Binding-site contacts:
Ligand atom O11 contacts residue LYS964 of chain 1.B at 2.9 Å (salt-bridge).
Ligand atom C24 contacts residue PO41 of chain 1.Z at 3.4 Å.
Ligand atom C18 contacts residue ASN638 of chain 1.D at 3.5 Å.
Ligand atom O18 contacts residue ASN346 of chain 1.D at 3.3 Å (h-bond).
Ligand atom O17 contacts residue ALA345 of chain 1.D at 3.4 Å.
Ligand atom P2 contacts residue ARG576 of chain 1.D at 3.5 Å.
Ligand atom P2 contacts residue SER574 of chain 1.D at 3.5 Å.
Ligand atom C10 contacts residue LEU969 of chain 1.B at 3.4 Å (hydrophobic).
Ligand atom O18 contacts residue PHE347 of chain 1.D at 3.1 Å (h-bond).
Ligand atom N1 contacts residue LEU1021 of chain 1.B at 3.4 Å.
Ligand atom C2 contacts residue GLN505 of chain 1.D at 3.5 Å.
Ligand atom O16 contacts residue ARG379 of chain 1.D at 3.2 Å (salt-bridge).
Ligand atom O11 contacts residue ARG576 of chain 1.D at 3.3 Å (salt-bridge).
Ligand atom N3 contacts residue ILE970 of chain 1.B at 3.1 Å (h-bond).
Ligand atom C2 contacts residue PHE572 of chain 1.D at 3.4 Å (hydrophobic).
Ligand atom O11 contacts residue LYS1017 of chain 1.B at 2.9 Å (salt-bridge).
Ligand atom O10 contacts residue SER577 of chain 1.D at 2.5 Å (h-bond).
Ligand atom O20 contacts residue GLY309 of chain 1.D at 3.4 Å (h-bond).
Ligand atom O19 contacts residue ASN346 of chain 1.D at 2.8 Å (h-bond).
Ligand atom N4 contacts residue COA1 of chain 1.N at 3.5 Å (h-bond).
Ligand atom O3 contacts residue LYS1018 of chain 1.B at 3.5 Å (salt-bridge).
Ligand atom C4 contacts residue LYS1018 of chain 1.B at 3.5 Å.
Ligand atom N4 contacts residue ILE970 of chain 1.B at 3.5 Å (h-bond).
Ligand atom O14 contacts residue ASN638 of chain 1.D at 2.6 Å (h-bond).
Ligand atom N contacts residue LEU1021 of chain 1.B at 3.5 Å.
Ligand atom O10 contacts residue LYS964 of chain 1.B at 3.5 Å.
Ligand atom O17 contacts residue ARG379 of chain 1.D at 2.9 Å (salt-bridge).
Ligand atom O18 contacts residue THR348 of chain 1.D at 2.9 Å (h-bond).
Ligand atom C22 contacts residue PO41 of chain 1.Z at 3.5 Å.
Ligand atom N6 contacts residue ILE597 of chain 1.D at 3.5 Å.
Ligand atom O12 contacts residue ARG576 of chain 1.D at 2.6 Å (salt-bridge).
Ligand atom O12 contacts residue SER574 of chain 1.D at 2.2 Å (h-bond).
Ligand atom O20 contacts residue THR348 of chain 1.D at 2.9 Å (h-bond).
Ligand atom O16 contacts residue THR348 of chain 1.D at 2.9 Å (h-bond).
Ligand atom O7 contacts residue LEU1021 of chain 1.B at 3.2 Å.
Ligand atom C26 contacts residue ASN346 of chain 1.D at 3.5 Å.
Ligand atom O8 contacts residue PHE533 of chain 1.D at 3.5 Å.
Ligand atom C25 contacts residue ARG379 of chain 1.D at 3.5 Å.
Ligand atom N4 contacts residue ILE973 of chain 1.B at 3.0 Å (h-bond).
Ligand atom O19 contacts residue ALA345 of chain 1.D at 3.5 Å.

A protein and the small-molecule ligand that binds it are described below.
Small molecule (SMILES): CC(C)(COP(=O)(O)OP(=O)(O)OC[C@H]1O[C@@H](n2cnc3c(N)ncnc32)[C@H](O)[C@@H]1OP(=O)(O)O)[C@@H](O)C(=O)NCCC(=O)NCCSC(=O)C[C@@](O)(CC(=O)O)C(=O)O

Sequence of chain 1.D:
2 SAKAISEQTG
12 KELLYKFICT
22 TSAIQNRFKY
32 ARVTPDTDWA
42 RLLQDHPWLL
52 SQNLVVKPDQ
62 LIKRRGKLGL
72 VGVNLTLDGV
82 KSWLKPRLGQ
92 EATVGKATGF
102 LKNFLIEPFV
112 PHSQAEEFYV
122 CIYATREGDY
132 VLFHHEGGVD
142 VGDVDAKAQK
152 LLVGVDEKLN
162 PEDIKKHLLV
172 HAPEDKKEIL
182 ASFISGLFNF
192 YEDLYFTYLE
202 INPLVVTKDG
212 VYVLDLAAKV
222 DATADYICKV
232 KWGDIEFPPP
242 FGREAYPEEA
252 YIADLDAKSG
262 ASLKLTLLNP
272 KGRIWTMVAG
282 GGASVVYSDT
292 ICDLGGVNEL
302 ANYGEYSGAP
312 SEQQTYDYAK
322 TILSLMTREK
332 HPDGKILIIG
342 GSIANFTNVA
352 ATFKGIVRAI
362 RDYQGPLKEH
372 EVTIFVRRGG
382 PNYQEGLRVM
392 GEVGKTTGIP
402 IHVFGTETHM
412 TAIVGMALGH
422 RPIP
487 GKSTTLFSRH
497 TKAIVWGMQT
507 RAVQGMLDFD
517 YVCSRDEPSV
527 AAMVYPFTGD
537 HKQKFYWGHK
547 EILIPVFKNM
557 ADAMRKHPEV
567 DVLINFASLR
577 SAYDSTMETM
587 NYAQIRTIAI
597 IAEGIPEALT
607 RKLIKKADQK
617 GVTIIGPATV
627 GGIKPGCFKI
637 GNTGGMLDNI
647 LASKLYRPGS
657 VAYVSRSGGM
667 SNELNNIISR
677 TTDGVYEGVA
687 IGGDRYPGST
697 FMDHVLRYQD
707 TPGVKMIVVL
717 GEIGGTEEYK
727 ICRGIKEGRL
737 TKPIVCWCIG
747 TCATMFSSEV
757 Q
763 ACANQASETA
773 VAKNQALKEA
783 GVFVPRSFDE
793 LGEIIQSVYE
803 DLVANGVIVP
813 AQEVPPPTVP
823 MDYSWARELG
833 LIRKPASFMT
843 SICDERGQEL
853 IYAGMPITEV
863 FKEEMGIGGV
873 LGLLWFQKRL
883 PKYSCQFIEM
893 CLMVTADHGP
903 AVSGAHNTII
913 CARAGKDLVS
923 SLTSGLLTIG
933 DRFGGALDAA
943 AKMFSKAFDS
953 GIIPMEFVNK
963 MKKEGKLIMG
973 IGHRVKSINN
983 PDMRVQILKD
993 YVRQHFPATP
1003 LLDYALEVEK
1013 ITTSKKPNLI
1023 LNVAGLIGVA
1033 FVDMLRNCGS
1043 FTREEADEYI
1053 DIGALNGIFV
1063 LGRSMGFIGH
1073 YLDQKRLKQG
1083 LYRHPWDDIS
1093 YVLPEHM

Sequence of chain 1.B:
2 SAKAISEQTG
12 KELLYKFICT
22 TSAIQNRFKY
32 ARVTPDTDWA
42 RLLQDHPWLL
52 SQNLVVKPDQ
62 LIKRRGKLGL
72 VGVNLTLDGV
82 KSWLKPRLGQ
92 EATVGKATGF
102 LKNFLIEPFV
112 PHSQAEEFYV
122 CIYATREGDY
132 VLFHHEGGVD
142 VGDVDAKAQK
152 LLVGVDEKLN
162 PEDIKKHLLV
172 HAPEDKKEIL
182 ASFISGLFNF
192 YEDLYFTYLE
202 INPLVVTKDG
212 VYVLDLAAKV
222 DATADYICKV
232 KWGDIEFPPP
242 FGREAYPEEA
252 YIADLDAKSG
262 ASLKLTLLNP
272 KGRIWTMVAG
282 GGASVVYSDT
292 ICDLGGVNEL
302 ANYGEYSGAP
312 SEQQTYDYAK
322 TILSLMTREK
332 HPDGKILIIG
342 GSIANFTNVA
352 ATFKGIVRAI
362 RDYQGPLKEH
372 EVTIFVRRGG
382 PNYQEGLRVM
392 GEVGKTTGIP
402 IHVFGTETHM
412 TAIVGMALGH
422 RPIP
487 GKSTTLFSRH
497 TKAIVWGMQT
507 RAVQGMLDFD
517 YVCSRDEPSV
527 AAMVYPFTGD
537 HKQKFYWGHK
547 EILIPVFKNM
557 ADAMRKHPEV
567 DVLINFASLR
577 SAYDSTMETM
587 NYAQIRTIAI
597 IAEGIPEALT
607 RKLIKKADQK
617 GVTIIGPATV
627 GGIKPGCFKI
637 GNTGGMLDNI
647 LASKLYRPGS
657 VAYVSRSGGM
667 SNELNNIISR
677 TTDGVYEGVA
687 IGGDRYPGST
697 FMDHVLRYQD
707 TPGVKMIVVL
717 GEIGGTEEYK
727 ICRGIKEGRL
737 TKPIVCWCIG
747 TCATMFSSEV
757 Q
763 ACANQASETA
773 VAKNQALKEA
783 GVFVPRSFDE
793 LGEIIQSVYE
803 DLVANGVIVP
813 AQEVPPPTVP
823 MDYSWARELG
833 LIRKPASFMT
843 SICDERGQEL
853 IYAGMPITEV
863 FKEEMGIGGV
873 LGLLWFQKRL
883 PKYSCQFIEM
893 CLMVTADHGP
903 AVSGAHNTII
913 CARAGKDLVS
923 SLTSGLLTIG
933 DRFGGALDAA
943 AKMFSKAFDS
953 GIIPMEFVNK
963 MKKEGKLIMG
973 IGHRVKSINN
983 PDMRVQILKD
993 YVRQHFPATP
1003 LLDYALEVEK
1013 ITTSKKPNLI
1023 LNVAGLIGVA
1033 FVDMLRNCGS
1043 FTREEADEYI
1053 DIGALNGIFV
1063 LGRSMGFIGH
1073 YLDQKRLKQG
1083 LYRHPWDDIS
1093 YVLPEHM